Sequence of chain 1.PA:
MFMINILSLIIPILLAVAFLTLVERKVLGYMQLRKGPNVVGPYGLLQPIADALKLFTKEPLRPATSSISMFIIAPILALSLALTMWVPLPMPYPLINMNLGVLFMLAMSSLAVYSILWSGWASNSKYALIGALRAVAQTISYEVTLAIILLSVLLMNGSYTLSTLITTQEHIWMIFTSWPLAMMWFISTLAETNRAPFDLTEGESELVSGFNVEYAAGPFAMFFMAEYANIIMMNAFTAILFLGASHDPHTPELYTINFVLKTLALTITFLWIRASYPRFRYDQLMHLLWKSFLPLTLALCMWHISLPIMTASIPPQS

This protein binds this small molecule.
Small molecule (SMILES): COC1=C(OC)C(=O)C(C/C=C(/C)CCC=C(C)CC/C=C(/C)CC/C=C(\C)CC/C=C(\C)CC/C=C(\C)CC/C=C(/C)CCC=C(C)CCC=C(C)CCC=C(C)C)=C(C)C1=O

Sequence of chain 1.P:
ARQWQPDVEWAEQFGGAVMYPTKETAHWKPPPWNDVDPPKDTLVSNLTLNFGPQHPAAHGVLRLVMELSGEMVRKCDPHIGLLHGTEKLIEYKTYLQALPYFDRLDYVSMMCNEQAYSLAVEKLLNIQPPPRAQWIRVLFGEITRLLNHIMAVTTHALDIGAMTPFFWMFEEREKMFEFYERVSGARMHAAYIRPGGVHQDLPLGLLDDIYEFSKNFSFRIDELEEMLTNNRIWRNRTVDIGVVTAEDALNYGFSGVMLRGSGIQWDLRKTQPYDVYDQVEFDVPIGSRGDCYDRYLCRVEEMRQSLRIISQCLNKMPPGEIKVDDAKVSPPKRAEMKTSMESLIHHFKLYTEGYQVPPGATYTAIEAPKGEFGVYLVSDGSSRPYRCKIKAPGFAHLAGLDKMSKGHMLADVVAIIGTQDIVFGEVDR

Binding-site contacts:
Ligand atom C19 contacts residue ALA52 of chain 1.PA at 3.5 Å (hydrophobic).
Ligand atom C16 contacts residue ASP51 of chain 1.PA at 3.7 Å.
Ligand atom C5 contacts residue ARG54 of chain 1.C at 4.1 Å.
Ligand atom C26 contacts residue LEU15 of chain 1.PA at 3.6 Å (hydrophobic).
Ligand atom C21 contacts residue ALA18 of chain 1.PA at 3.9 Å (hydrophobic).
Ligand atom C12 contacts residue ASP51 of chain 1.PA at 4.0 Å.
Ligand atom C11 contacts residue ARG25 of chain 1.PA at 3.9 Å.
Ligand atom C12 contacts residue TRP23 of chain 1.C at 3.9 Å (hydrophobic).
Ligand atom C8 contacts residue PHE224 of chain 1.PA at 3.5 Å (hydrophobic).
Ligand atom C28 contacts residue LEU14 of chain 1.PA at 3.6 Å (hydrophobic).
Ligand atom C14 contacts residue PHE224 of chain 1.PA at 3.9 Å (hydrophobic).
Ligand atom C21 contacts residue MET225 of chain 1.PA at 4.0 Å (hydrophobic).
Ligand atom C7 contacts residue PHE224 of chain 1.PA at 3.8 Å (hydrophobic).
Ligand atom C26 contacts residue LEU14 of chain 1.PA at 3.6 Å (hydrophobic).
Ligand atom C10 contacts residue VAL52 of chain 1.C at 3.4 Å (hydrophobic).
Ligand atom C13 contacts residue THR21 of chain 1.PA at 4.0 Å.
Ligand atom C12 contacts residue PHE224 of chain 1.PA at 4.1 Å (hydrophobic).
Ligand atom C31 contacts residue ILE11 of chain 1.PA at 3.9 Å (hydrophobic).
Ligand atom C31 contacts residue LEU15 of chain 1.PA at 4.0 Å (hydrophobic).
Ligand atom CM2 contacts residue VAL52 of chain 1.C at 3.4 Å (hydrophobic).
Ligand atom CM2 contacts residue ASP47 of chain 1.C at 3.6 Å.
Ligand atom C20 contacts residue MET225 of chain 1.PA at 3.8 Å (hydrophobic).
Ligand atom CM3 contacts residue MET164 of chain 1.P at 3.4 Å (hydrophobic).
Ligand atom C13 contacts residue ASP51 of chain 1.PA at 3.4 Å.
Ligand atom C9 contacts residue ARG25 of chain 1.PA at 4.0 Å.
Ligand atom C23 contacts residue ALA52 of chain 1.PA at 3.4 Å (hydrophobic).
Ligand atom C18 contacts residue PRO48 of chain 1.PA at 4.1 Å (hydrophobic).
Ligand atom C15 contacts residue PHE224 of chain 1.PA at 3.7 Å (hydrophobic).
Ligand atom C10 contacts residue ARG25 of chain 1.PA at 4.0 Å.
Ligand atom C27 contacts residue LEU15 of chain 1.PA at 3.0 Å (hydrophobic).
Ligand atom C18 contacts residue ALA52 of chain 1.PA at 4.1 Å (hydrophobic).
Ligand atom C30 contacts residue LEU14 of chain 1.PA at 3.9 Å (hydrophobic).
Ligand atom C8 contacts residue ARG54 of chain 1.C at 3.9 Å.
Ligand atom C20 contacts residue ALA52 of chain 1.PA at 4.0 Å (hydrophobic).
Ligand atom O1 contacts residue ARG25 of chain 1.PA at 3.3 Å.
Ligand atom C15 contacts residue TRP23 of chain 1.C at 3.6 Å (hydrophobic).
Ligand atom C27 contacts residue LEU14 of chain 1.PA at 3.6 Å (hydrophobic).
Ligand atom CM5 contacts residue ARG54 of chain 1.C at 3.0 Å.
Ligand atom C11 contacts residue PHE224 of chain 1.PA at 4.0 Å (hydrophobic).
Ligand atom C22 contacts residue MET225 of chain 1.PA at 3.9 Å (hydrophobic).

Sequence of chain 1.C:
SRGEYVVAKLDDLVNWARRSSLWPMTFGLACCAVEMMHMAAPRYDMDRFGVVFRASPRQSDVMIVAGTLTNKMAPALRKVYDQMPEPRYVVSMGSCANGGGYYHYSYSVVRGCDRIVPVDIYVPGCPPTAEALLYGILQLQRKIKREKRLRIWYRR